A small-molecule ligand and the protein it binds are described below.
Small molecule (SMILES): Cc1cc(CCCCCOc2ccc(C3=NCCO3)cc2)on1

Sequence of chain 36.C:
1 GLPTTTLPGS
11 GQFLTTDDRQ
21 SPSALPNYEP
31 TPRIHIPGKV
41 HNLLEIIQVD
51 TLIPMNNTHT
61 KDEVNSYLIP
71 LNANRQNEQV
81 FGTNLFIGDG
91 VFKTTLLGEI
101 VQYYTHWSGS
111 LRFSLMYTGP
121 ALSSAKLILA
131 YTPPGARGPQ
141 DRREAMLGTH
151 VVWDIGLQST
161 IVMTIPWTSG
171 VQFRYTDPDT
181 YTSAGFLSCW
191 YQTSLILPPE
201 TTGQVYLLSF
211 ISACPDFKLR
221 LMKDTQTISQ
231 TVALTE

Sequence of chain 36.A:
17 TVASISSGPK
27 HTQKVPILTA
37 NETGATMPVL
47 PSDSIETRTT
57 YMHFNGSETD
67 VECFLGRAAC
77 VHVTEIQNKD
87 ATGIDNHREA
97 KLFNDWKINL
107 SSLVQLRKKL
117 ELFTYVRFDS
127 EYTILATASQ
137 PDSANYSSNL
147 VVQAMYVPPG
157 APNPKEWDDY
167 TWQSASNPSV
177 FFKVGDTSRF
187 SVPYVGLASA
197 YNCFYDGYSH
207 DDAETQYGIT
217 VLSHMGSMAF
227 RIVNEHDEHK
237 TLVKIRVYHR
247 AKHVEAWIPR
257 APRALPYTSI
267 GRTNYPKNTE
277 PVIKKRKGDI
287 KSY

Binding-site contacts:
Ligand atom C5 contacts residue LEU106 of chain 36.A at 3.8 Å (hydrophobic).
Ligand atom C6B contacts residue ILE104 of chain 36.A at 3.6 Å (hydrophobic).
Ligand atom C4 contacts residue LEU106 of chain 36.A at 3.9 Å (hydrophobic).
Ligand atom C4B contacts residue TYR152 of chain 36.A at 3.8 Å (hydrophobic).
Ligand atom C2C contacts residue TYR197 of chain 36.A at 3.7 Å (hydrophobic).
Ligand atom O1 contacts residue MET221 of chain 36.A at 3.8 Å.
Ligand atom C1B contacts residue VAL188 of chain 36.A at 3.8 Å (hydrophobic).
Ligand atom C4C contacts residue VAL188 of chain 36.A at 3.7 Å (hydrophobic).
Ligand atom C2B contacts residue VAL188 of chain 36.A at 3.5 Å (hydrophobic).
Ligand atom C3C contacts residue TYR128 of chain 36.A at 3.4 Å (hydrophobic).
Ligand atom C4C contacts residue VAL191 of chain 36.A at 3.0 Å (hydrophobic).
Ligand atom O1 contacts residue LEU106 of chain 36.A at 3.8 Å.
Ligand atom C4A contacts residue PRO174 of chain 36.A at 3.1 Å (hydrophobic).
Ligand atom C5B contacts residue MET224 of chain 36.A at 3.9 Å (hydrophobic).
Ligand atom C5B contacts residue PHE186 of chain 36.A at 3.9 Å (hydrophobic).
Ligand atom C5A contacts residue ALA150 of chain 36.A at 3.6 Å (hydrophobic).
Ligand atom C5A contacts residue VAL176 of chain 36.A at 3.6 Å (hydrophobic).
Ligand atom C2C contacts residue MET221 of chain 36.A at 3.8 Å (hydrophobic).
Ligand atom O1B contacts residue ILE104 of chain 36.A at 3.9 Å.
Ligand atom C3B contacts residue TYR152 of chain 36.A at 3.7 Å (hydrophobic).
Ligand atom C4B contacts residue PHE186 of chain 36.A at 3.6 Å (hydrophobic).
Ligand atom O1A contacts residue PHE186 of chain 36.A at 3.0 Å.
Ligand atom N3A contacts residue PHE186 of chain 36.A at 4.0 Å.
Ligand atom C4 contacts residue TYR197 of chain 36.A at 3.8 Å (hydrophobic).
Ligand atom C3B contacts residue VAL188 of chain 36.A at 3.8 Å (hydrophobic).
Ligand atom C1C contacts residue LEU106 of chain 36.A at 3.8 Å (hydrophobic).
Ligand atom O1B contacts residue TYR128 of chain 36.A at 3.4 Å (h-bond).
Ligand atom C2A contacts residue PHE186 of chain 36.A at 3.3 Å (hydrophobic).
Ligand atom N3A contacts residue TYR152 of chain 36.A at 3.5 Å.
Ligand atom C2A contacts residue TYR152 of chain 36.A at 3.6 Å (hydrophobic).
Ligand atom C5C contacts residue VAL191 of chain 36.A at 3.8 Å (hydrophobic).
Ligand atom N3A contacts residue ALA24 of chain 36.C at 3.8 Å.
Ligand atom C5B contacts residue TYR128 of chain 36.A at 4.0 Å (hydrophobic).
Ligand atom C1B contacts residue TYR128 of chain 36.A at 3.6 Å (hydrophobic).
Ligand atom N2 contacts residue LEU106 of chain 36.A at 3.8 Å.
Ligand atom C1C contacts residue TYR128 of chain 36.A at 3.7 Å (hydrophobic).
Ligand atom C6B contacts residue TYR128 of chain 36.A at 3.3 Å (hydrophobic).
Ligand atom C1B contacts residue ILE104 of chain 36.A at 4.0 Å (hydrophobic).
Ligand atom N3A contacts residue PRO174 of chain 36.A at 3.7 Å.
Ligand atom C5A contacts residue PHE186 of chain 36.A at 3.5 Å (hydrophobic).